Binding-site contacts:
Ligand atom C5 contacts residue ASN205 of chain 1.B at 3.6 Å.
Ligand atom O7 contacts residue ASN205 of chain 1.B at 3.2 Å (h-bond).
Ligand atom N2 contacts residue ASN205 of chain 1.B at 3.3 Å (h-bond).
Ligand atom O3 contacts residue ASN205 of chain 1.B at 3.9 Å.
Ligand atom C7 contacts residue ASN205 of chain 1.B at 3.6 Å.
Ligand atom C7 contacts residue HIS204 of chain 1.B at 3.6 Å.
Ligand atom C3 contacts residue ASN205 of chain 1.B at 3.7 Å.
Ligand atom C4 contacts residue ASN205 of chain 1.B at 4.2 Å.
Ligand atom C8 contacts residue HIS204 of chain 1.B at 3.6 Å.
Ligand atom C1 contacts residue ASN205 of chain 1.B at 1.4 Å.
Ligand atom C2 contacts residue ASN205 of chain 1.B at 2.5 Å.
Ligand atom O7 contacts residue HIS204 of chain 1.B at 2.6 Å (h-bond).
Ligand atom C8 contacts residue ASN205 of chain 1.B at 4.5 Å.
Ligand atom O5 contacts residue ASN205 of chain 1.B at 2.4 Å (h-bond).

Sequence of chain 1.B:
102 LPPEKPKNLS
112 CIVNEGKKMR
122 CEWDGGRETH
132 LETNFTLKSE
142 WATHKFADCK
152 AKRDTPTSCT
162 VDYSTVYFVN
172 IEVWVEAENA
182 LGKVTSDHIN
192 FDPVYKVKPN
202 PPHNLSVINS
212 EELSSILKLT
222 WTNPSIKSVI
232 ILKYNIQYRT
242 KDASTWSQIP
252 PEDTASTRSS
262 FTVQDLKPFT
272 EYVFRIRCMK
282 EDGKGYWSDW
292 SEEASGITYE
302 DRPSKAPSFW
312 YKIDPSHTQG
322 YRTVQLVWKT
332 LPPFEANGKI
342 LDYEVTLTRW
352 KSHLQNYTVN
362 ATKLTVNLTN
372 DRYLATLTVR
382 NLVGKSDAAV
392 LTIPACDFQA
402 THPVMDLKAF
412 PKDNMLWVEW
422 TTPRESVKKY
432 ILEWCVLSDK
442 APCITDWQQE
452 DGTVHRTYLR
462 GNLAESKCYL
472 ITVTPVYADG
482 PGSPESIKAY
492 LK

A small-molecule ligand and the protein it binds are described below.
Small molecule (SMILES): CC(=O)N[C@H]1[C@H](O[C@H]2[C@H](O)[C@@H](NC(C)=O)CO[C@@H]2CO)O[C@H](CO)[C@@H](O)[C@@H]1O